This protein binds this small molecule.
Small molecule (SMILES): CC(=O)N[C@@H]1[C@@H](O)[C@H](O)[C@@H](CO)O[C@H]1O

Sequence of chain 1.A:
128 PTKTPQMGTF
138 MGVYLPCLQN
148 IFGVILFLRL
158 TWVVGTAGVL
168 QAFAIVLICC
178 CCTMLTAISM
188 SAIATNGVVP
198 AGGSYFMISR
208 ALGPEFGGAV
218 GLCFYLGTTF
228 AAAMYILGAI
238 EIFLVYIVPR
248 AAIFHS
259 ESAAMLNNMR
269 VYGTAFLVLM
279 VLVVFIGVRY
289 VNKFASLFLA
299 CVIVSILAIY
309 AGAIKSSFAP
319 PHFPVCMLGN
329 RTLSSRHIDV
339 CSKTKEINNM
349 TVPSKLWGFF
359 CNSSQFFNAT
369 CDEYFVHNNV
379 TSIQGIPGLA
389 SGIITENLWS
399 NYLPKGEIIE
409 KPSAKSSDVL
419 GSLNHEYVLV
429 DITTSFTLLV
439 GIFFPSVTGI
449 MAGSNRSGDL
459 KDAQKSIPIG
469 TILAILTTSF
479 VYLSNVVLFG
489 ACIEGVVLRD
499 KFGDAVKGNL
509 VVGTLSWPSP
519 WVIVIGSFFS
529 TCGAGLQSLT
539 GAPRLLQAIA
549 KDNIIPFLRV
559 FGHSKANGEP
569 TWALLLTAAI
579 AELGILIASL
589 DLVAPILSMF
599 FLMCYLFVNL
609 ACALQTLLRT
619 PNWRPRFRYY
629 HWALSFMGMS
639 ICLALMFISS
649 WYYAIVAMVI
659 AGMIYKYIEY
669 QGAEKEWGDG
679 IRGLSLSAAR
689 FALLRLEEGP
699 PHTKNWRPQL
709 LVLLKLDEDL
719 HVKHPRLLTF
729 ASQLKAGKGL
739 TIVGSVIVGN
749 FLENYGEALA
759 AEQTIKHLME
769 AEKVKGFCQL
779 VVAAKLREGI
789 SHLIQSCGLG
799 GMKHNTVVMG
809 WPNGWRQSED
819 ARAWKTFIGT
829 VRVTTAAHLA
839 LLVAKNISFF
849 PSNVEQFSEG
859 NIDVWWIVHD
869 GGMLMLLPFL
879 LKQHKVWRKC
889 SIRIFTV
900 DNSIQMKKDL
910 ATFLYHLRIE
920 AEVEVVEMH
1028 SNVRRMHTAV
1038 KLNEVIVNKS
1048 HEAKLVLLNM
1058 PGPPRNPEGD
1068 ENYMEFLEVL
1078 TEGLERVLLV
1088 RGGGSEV

Binding-site contacts:
Ligand atom C2 contacts residue ASN377 of chain 1.A at 2.4 Å.
Ligand atom O5 contacts residue ASN377 of chain 1.A at 2.4 Å (h-bond).
Ligand atom C3 contacts residue ASN377 of chain 1.A at 3.8 Å.
Ligand atom C5 contacts residue ASN377 of chain 1.A at 3.8 Å.
Ligand atom C7 contacts residue ASN377 of chain 1.A at 3.9 Å.
Ligand atom C8 contacts residue SER414 of chain 1.A at 3.6 Å.
Ligand atom C7 contacts residue LYS413 of chain 1.A at 4.2 Å.
Ligand atom N2 contacts residue HIS375 of chain 1.A at 4.4 Å.
Ligand atom O7 contacts residue ASN377 of chain 1.A at 4.4 Å.
Ligand atom N2 contacts residue ASN377 of chain 1.A at 2.9 Å (h-bond).
Ligand atom C8 contacts residue LYS413 of chain 1.A at 4.4 Å.
Ligand atom C8 contacts residue ASN376 of chain 1.A at 4.2 Å.
Ligand atom C4 contacts residue ASN377 of chain 1.A at 4.2 Å.
Ligand atom O7 contacts residue LYS413 of chain 1.A at 3.3 Å.
Ligand atom C8 contacts residue SER415 of chain 1.A at 3.7 Å.
Ligand atom C1 contacts residue ASN377 of chain 1.A at 1.6 Å.